A protein and the small-molecule ligand that binds it are described below.
Small molecule (SMILES): N[C@@H](Cc1cc(I)c(O)c(I)c1)C(=O)O

Sequence of chain 1.A:
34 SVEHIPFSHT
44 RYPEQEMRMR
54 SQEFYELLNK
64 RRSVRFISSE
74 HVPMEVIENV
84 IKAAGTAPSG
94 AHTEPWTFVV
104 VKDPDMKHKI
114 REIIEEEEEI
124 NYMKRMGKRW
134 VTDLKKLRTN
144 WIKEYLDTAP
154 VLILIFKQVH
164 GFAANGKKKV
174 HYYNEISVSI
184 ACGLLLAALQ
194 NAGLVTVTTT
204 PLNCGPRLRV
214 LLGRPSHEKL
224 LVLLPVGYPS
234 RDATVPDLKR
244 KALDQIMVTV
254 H

Binding-site contacts:
Ligand atom N contacts residue GLU121 of chain 1.B at 3.0 Å (salt-bridge).
Ligand atom CA contacts residue MET129 of chain 1.B at 3.7 Å (hydrophobic).
Ligand atom CD1 contacts residue LEU137 of chain 1.B at 3.5 Å (hydrophobic).
Ligand atom C contacts residue GLU121 of chain 1.B at 3.7 Å.
Ligand atom CZ contacts residue LEU137 of chain 1.B at 3.5 Å (hydrophobic).
Ligand atom CG contacts residue LEU137 of chain 1.B at 3.6 Å (hydrophobic).
Ligand atom I2 contacts residue GLY93 of chain 1.A at 3.7 Å.
Ligand atom I2 contacts residue ALA94 of chain 1.A at 3.5 Å.
Ligand atom CE1 contacts residue FMN1 of chain 1.K at 3.5 Å.
Ligand atom I1 contacts residue LEU137 of chain 1.B at 3.7 Å.
Ligand atom CZ contacts residue ALA94 of chain 1.A at 3.8 Å (hydrophobic).
Ligand atom C contacts residue LYS146 of chain 1.B at 3.3 Å.
Ligand atom O contacts residue LYS146 of chain 1.B at 3.1 Å (salt-bridge).
Ligand atom CA contacts residue GLU121 of chain 1.B at 3.3 Å.
Ligand atom N contacts residue FMN1 of chain 1.K at 2.4 Å (h-bond).
Ligand atom N contacts residue THR203 of chain 1.B at 3.1 Å (h-bond).
Ligand atom O contacts residue FMN1 of chain 1.K at 2.8 Å (h-bond).
Ligand atom CD1 contacts residue FMN1 of chain 1.K at 3.3 Å.
Ligand atom CE1 contacts residue LEU137 of chain 1.B at 3.2 Å (hydrophobic).
Ligand atom CZ contacts residue FMN1 of chain 1.K at 3.6 Å.
Ligand atom I1 contacts residue FMN1 of chain 1.K at 3.7 Å.
Ligand atom OH contacts residue FMN1 of chain 1.K at 2.8 Å (h-bond).
Ligand atom CB contacts residue LEU137 of chain 1.B at 3.8 Å (hydrophobic).
Ligand atom OXT contacts residue LYS146 of chain 1.B at 2.9 Å (salt-bridge).
Ligand atom OXT contacts residue TYR125 of chain 1.B at 2.5 Å (h-bond).
Ligand atom C contacts residue TYR125 of chain 1.B at 3.6 Å (hydrophobic).
Ligand atom CA contacts residue FMN1 of chain 1.K at 3.6 Å.
Ligand atom OXT contacts residue THR142 of chain 1.B at 3.6 Å.
Ligand atom I2 contacts residue TYR175 of chain 1.A at 3.7 Å.
Ligand atom I2 contacts residue TYR176 of chain 1.A at 3.7 Å.
Ligand atom OH contacts residue ALA94 of chain 1.A at 2.6 Å (h-bond).
Ligand atom CD2 contacts residue FMN1 of chain 1.K at 3.5 Å.
Ligand atom C contacts residue FMN1 of chain 1.K at 3.4 Å.
Ligand atom I1 contacts residue LEU140 of chain 1.B at 3.3 Å.
Ligand atom CG contacts residue FMN1 of chain 1.K at 3.6 Å.
Ligand atom CB contacts residue TYR125 of chain 1.B at 3.6 Å (hydrophobic).
Ligand atom O contacts residue GLU121 of chain 1.B at 3.6 Å.
Ligand atom CB contacts residue MET129 of chain 1.B at 3.3 Å (hydrophobic).
Ligand atom CE2 contacts residue FMN1 of chain 1.K at 3.6 Å.
Ligand atom I1 contacts residue ARG68 of chain 1.B at 3.2 Å.

Sequence of chain 1.B:
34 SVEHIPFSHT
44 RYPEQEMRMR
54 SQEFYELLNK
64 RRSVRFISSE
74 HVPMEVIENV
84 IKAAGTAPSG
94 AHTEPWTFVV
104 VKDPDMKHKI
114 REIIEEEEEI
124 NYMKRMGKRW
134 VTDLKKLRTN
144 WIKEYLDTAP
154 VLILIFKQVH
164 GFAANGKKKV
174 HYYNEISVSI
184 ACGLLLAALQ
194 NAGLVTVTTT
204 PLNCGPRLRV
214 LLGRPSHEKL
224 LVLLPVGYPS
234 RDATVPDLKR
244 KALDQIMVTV